Sequence of chain 12.A:
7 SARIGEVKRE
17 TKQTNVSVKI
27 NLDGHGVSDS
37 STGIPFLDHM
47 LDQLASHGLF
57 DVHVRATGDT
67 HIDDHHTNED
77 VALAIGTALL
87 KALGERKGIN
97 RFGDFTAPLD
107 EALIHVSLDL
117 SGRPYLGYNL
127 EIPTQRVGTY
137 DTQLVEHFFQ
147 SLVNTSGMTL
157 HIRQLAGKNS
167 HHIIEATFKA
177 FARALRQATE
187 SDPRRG

Sequence of chain 14.A:
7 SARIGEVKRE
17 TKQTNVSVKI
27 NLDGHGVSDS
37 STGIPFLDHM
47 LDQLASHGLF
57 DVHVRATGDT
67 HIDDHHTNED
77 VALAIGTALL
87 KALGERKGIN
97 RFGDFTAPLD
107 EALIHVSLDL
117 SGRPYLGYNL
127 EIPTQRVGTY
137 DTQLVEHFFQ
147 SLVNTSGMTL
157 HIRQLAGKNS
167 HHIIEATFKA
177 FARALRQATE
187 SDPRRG

Sequence of chain 18.A:
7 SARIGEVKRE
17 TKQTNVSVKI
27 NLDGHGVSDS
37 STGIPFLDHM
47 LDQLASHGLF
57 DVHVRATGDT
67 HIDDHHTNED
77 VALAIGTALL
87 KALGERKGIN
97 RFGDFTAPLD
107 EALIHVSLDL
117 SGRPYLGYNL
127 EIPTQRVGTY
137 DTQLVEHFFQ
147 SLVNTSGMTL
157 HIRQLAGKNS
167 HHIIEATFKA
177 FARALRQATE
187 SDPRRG

Binding-site contacts:
Ligand atom C6 contacts residue IYP1 of chain 12.E at 0.8 Å.
Ligand atom O4 contacts residue HIS53 of chain 14.A at 2.9 Å (h-bond).
Ligand atom C2 contacts residue IYP1 of chain 12.E at 0.5 Å.
Ligand atom O5 contacts residue IYP1 of chain 12.E at 0.1 Å (h-bond).
Ligand atom O4 contacts residue IYP1 of chain 12.E at 0.3 Å (h-bond).
Ligand atom N3 contacts residue IYP1 of chain 12.E at 0.9 Å.
Ligand atom N1 contacts residue HIS72 of chain 12.A at 3.1 Å (h-bond).
Ligand atom O2 contacts residue EDO1 of chain 12.F at 2.9 Å (h-bond).
Ligand atom C1 contacts residue GLU171 of chain 14.A at 3.2 Å.
Ligand atom O3 contacts residue IYP1 of chain 12.E at 0.2 Å (h-bond).
Ligand atom O1 contacts residue MN1 of chain 12.C at 2.5 Å.
Ligand atom C2 contacts residue EDO1 of chain 12.F at 3.2 Å.
Ligand atom O6 contacts residue LYS175 of chain 14.A at 2.9 Å (salt-bridge).
Ligand atom C5 contacts residue IYP1 of chain 12.E at 0.6 Å.
Ligand atom O1 contacts residue HIS45 of chain 14.A at 3.2 Å.
Ligand atom N3 contacts residue GLU75 of chain 12.A at 3.3 Å (salt-bridge).
Ligand atom O2 contacts residue ARG119 of chain 18.A at 3.3 Å (salt-bridge).
Ligand atom N3 contacts residue MN1 of chain 12.B at 2.3 Å.
Ligand atom C6 contacts residue HIS71 of chain 12.A at 3.1 Å.
Ligand atom O5 contacts residue ARG97 of chain 18.A at 2.8 Å (salt-bridge).
Ligand atom C3 contacts residue MN1 of chain 12.C at 3.2 Å.
Ligand atom O2 contacts residue IYP1 of chain 12.E at 1.9 Å.
Ligand atom C1 contacts residue IYP1 of chain 12.E at 0.1 Å.
Ligand atom N1 contacts residue IYP1 of chain 12.E at 0.4 Å (h-bond).
Ligand atom O6 contacts residue ARG97 of chain 18.A at 3.0 Å (salt-bridge).
Ligand atom O4 contacts residue GLN49 of chain 14.A at 2.9 Å (h-bond).
Ligand atom C3 contacts residue IYP1 of chain 12.E at 0.3 Å.
Ligand atom O6 contacts residue IYP1 of chain 12.E at 0.1 Å (h-bond).
Ligand atom C3 contacts residue GLU171 of chain 14.A at 3.3 Å.
Ligand atom C4 contacts residue IYP1 of chain 12.E at 0.5 Å.
Ligand atom C4 contacts residue MN1 of chain 12.C at 3.0 Å.
Ligand atom C6 contacts residue MN1 of chain 12.B at 3.1 Å.
Ligand atom O1 contacts residue GLU171 of chain 14.A at 2.6 Å (salt-bridge).
Ligand atom C6 contacts residue MN1 of chain 12.C at 3.2 Å.
Ligand atom N1 contacts residue MN1 of chain 12.C at 2.2 Å.
Ligand atom O1 contacts residue IYP1 of chain 12.E at 0.2 Å (h-bond).
Ligand atom N3 contacts residue HIS71 of chain 12.A at 3.2 Å (h-bond).
Ligand atom N1 contacts residue HIS167 of chain 14.A at 3.2 Å (h-bond).
Ligand atom P6 contacts residue IYP1 of chain 12.E at 0.1 Å.
Ligand atom N1 contacts residue GLU171 of chain 14.A at 3.1 Å (salt-bridge).

A protein and the small-molecule ligand that binds it are described below.
Small molecule (SMILES): O=P(O)(O)OC[C@H](O)[C@@H](O)c1cnc[nH]1